A protein and the small-molecule ligand that binds it are described below.
Small molecule (SMILES): [H]/N=C1/NCCN1Cc1ccc(Cl)nc1

Sequence of chain 1.E:
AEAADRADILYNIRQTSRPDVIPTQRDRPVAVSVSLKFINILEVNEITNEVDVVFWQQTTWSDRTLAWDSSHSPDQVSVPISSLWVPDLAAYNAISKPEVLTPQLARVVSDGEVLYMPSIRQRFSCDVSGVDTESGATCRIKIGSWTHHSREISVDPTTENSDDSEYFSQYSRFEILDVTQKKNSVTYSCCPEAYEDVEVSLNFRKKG

Binding-site contacts:
Ligand atom C5 contacts residue MET118 of chain 1.A at 3.4 Å (hydrophobic).
Ligand atom C9 contacts residue MET118 of chain 1.A at 3.6 Å (hydrophobic).
Ligand atom C1 contacts residue TRP147 of chain 1.E at 3.5 Å (hydrophobic).
Ligand atom C2 contacts residue TYR196 of chain 1.E at 3.6 Å (hydrophobic).
Ligand atom C1 contacts residue TYR196 of chain 1.E at 4.0 Å (hydrophobic).
Ligand atom N2 contacts residue TYR93 of chain 1.E at 2.8 Å (h-bond).
Ligand atom CL1 contacts residue ALA107 of chain 1.A at 3.8 Å.
Ligand atom C4 contacts residue THR148 of chain 1.E at 3.9 Å.
Ligand atom N4 contacts residue TYR189 of chain 1.E at 3.4 Å.
Ligand atom C6 contacts residue TRP147 of chain 1.E at 3.1 Å (hydrophobic).
Ligand atom N3 contacts residue TRP147 of chain 1.E at 3.5 Å (h-bond).
Ligand atom C3 contacts residue CYS192 of chain 1.E at 4.3 Å (hydrophobic).
Ligand atom N2 contacts residue SER146 of chain 1.E at 3.5 Å (h-bond).
Ligand atom C5 contacts residue TRP147 of chain 1.E at 3.0 Å (hydrophobic).
Ligand atom C7 contacts residue THR148 of chain 1.E at 4.1 Å.
Ligand atom CL1 contacts residue LEU106 of chain 1.A at 4.1 Å.
Ligand atom N4 contacts residue TYR93 of chain 1.E at 3.6 Å (h-bond).
Ligand atom C7 contacts residue TYR196 of chain 1.E at 4.2 Å (hydrophobic).
Ligand atom C9 contacts residue TRP147 of chain 1.E at 3.2 Å (hydrophobic).
Ligand atom N6 contacts residue THR148 of chain 1.E at 4.1 Å.
Ligand atom N4 contacts residue TYR196 of chain 1.E at 3.4 Å.
Ligand atom C7 contacts residue TRP147 of chain 1.E at 3.1 Å (hydrophobic).
Ligand atom C8 contacts residue TRP147 of chain 1.E at 3.9 Å (hydrophobic).
Ligand atom CL1 contacts residue THR148 of chain 1.E at 4.2 Å.
Ligand atom N6 contacts residue MET118 of chain 1.A at 3.4 Å.
Ligand atom C3 contacts residue MET118 of chain 1.A at 3.6 Å (hydrophobic).
Ligand atom CL1 contacts residue LEU116 of chain 1.A at 3.0 Å.
Ligand atom N2 contacts residue TYR196 of chain 1.E at 4.1 Å.
Ligand atom C4 contacts residue LEU116 of chain 1.A at 4.2 Å (hydrophobic).
Ligand atom C1 contacts residue TYR93 of chain 1.E at 3.5 Å (hydrophobic).
Ligand atom N6 contacts residue TRP147 of chain 1.E at 3.8 Å.
Ligand atom CL1 contacts residue ARG108 of chain 1.A at 3.2 Å.
Ligand atom C2 contacts residue CYS191 of chain 1.E at 3.8 Å (hydrophobic).
Ligand atom C3 contacts residue CYS191 of chain 1.E at 3.3 Å (hydrophobic).
Ligand atom C6 contacts residue MET118 of chain 1.A at 3.8 Å (hydrophobic).
Ligand atom C2 contacts residue TYR189 of chain 1.E at 3.3 Å (hydrophobic).
Ligand atom C8 contacts residue LEU116 of chain 1.A at 4.2 Å (hydrophobic).
Ligand atom C8 contacts residue THR148 of chain 1.E at 4.0 Å.
Ligand atom N2 contacts residue TRP147 of chain 1.E at 3.0 Å (h-bond).
Ligand atom N3 contacts residue MET118 of chain 1.A at 4.0 Å.

Sequence of chain 1.A:
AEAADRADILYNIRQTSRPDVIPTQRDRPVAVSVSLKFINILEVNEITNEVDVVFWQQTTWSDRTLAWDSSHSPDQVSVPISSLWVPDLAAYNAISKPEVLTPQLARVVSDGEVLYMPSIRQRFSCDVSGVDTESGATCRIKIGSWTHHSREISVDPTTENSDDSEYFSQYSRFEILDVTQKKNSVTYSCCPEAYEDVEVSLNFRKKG